Sequence of chain 2.A:
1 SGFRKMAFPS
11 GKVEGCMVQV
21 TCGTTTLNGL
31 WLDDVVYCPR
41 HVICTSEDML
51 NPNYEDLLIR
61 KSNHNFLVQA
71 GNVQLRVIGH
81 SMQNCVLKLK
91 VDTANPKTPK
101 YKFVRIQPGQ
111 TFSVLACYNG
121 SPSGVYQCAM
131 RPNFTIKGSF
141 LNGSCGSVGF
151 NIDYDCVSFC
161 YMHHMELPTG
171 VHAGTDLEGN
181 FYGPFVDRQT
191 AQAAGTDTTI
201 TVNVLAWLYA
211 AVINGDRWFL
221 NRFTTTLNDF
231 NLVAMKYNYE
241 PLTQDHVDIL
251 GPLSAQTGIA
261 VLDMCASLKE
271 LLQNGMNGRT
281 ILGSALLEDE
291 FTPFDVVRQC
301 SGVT

Sequence of chain 1.A:
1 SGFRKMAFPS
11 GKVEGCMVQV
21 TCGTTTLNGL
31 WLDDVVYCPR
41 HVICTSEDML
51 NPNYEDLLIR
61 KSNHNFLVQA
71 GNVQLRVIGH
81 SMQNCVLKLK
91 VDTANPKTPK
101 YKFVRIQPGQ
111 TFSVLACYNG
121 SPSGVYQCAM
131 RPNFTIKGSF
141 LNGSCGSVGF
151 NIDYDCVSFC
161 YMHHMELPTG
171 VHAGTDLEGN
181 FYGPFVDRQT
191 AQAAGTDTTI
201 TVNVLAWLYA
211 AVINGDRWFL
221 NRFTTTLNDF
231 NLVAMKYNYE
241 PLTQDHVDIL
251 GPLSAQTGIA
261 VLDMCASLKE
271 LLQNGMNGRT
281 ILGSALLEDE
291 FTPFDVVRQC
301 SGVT

The small molecule below binds the protein below.
Small molecule (SMILES): OCC1(c2ccccn2)CCCC1

Binding-site contacts:
Ligand atom C10 contacts residue PHE3 of chain 1.A at 3.2 Å (hydrophobic).
Ligand atom C10 contacts residue ARG4 of chain 1.A at 3.8 Å.
Ligand atom C9 contacts residue ARG4 of chain 1.A at 3.5 Å.
Ligand atom O contacts residue PHE3 of chain 1.A at 2.8 Å (h-bond).
Ligand atom C6 contacts residue LYS137 of chain 2.A at 3.9 Å.
Ligand atom C1 contacts residue LYS137 of chain 2.A at 4.3 Å.
Ligand atom C7 contacts residue GLY283 of chain 1.A at 4.3 Å.
Ligand atom O contacts residue GLY2 of chain 1.A at 3.4 Å.
Ligand atom C8 contacts residue ARG4 of chain 1.A at 4.5 Å.
Ligand atom C9 contacts residue LEU282 of chain 1.A at 4.4 Å (hydrophobic).
Ligand atom C1 contacts residue PHE3 of chain 1.A at 3.9 Å (hydrophobic).
Ligand atom C3 contacts residue HIS172 of chain 2.A at 3.9 Å.
Ligand atom C contacts residue PHE3 of chain 1.A at 3.4 Å (hydrophobic).
Ligand atom C3 contacts residue GLY138 of chain 2.A at 3.6 Å.
Ligand atom N contacts residue GLY2 of chain 1.A at 3.7 Å.
Ligand atom C5 contacts residue LYS137 of chain 2.A at 3.7 Å.
Ligand atom C2 contacts residue GLY2 of chain 1.A at 4.4 Å.
Ligand atom N contacts residue LYS137 of chain 2.A at 3.7 Å.
Ligand atom C5 contacts residue VAL171 of chain 2.A at 4.3 Å (hydrophobic).
Ligand atom C4 contacts residue GLY170 of chain 2.A at 3.1 Å.
Ligand atom O contacts residue LEU282 of chain 1.A at 3.5 Å.
Ligand atom C3 contacts residue GLY170 of chain 2.A at 3.5 Å.
Ligand atom C3 contacts residue LYS137 of chain 2.A at 3.6 Å.
Ligand atom C8 contacts residue PHE3 of chain 1.A at 4.4 Å (hydrophobic).
Ligand atom C4 contacts residue VAL171 of chain 2.A at 3.9 Å (hydrophobic).
Ligand atom C9 contacts residue PHE3 of chain 1.A at 3.1 Å (hydrophobic).
Ligand atom C8 contacts residue GLY283 of chain 1.A at 4.4 Å.
Ligand atom C8 contacts residue LEU282 of chain 1.A at 3.8 Å (hydrophobic).
Ligand atom N contacts residue GLY138 of chain 2.A at 3.2 Å (h-bond).
Ligand atom C contacts residue LEU282 of chain 1.A at 3.8 Å (hydrophobic).
Ligand atom C7 contacts residue LEU282 of chain 1.A at 4.0 Å (hydrophobic).
Ligand atom C2 contacts residue LYS137 of chain 2.A at 3.8 Å.
Ligand atom C7 contacts residue LYS137 of chain 2.A at 4.0 Å.
Ligand atom C3 contacts residue GLY2 of chain 1.A at 3.9 Å.
Ligand atom C10 contacts residue LYS137 of chain 2.A at 4.0 Å.
Ligand atom C5 contacts residue GLY170 of chain 2.A at 4.3 Å.
Ligand atom N contacts residue PHE3 of chain 1.A at 4.4 Å.
Ligand atom C10 contacts residue GLY138 of chain 2.A at 4.0 Å.
Ligand atom C4 contacts residue LYS137 of chain 2.A at 4.2 Å.
Ligand atom C2 contacts residue GLY138 of chain 2.A at 4.4 Å.